The small molecule below binds the protein below.
Small molecule (SMILES): OC[C@H]1O[C@H](O[C@H]2[C@H](O)[C@@H](O)[C@H](OCCCCCC3CCCCC3)O[C@@H]2CO)[C@H](O)[C@@H](O)[C@@H]1O

Sequence of chain 1.A:
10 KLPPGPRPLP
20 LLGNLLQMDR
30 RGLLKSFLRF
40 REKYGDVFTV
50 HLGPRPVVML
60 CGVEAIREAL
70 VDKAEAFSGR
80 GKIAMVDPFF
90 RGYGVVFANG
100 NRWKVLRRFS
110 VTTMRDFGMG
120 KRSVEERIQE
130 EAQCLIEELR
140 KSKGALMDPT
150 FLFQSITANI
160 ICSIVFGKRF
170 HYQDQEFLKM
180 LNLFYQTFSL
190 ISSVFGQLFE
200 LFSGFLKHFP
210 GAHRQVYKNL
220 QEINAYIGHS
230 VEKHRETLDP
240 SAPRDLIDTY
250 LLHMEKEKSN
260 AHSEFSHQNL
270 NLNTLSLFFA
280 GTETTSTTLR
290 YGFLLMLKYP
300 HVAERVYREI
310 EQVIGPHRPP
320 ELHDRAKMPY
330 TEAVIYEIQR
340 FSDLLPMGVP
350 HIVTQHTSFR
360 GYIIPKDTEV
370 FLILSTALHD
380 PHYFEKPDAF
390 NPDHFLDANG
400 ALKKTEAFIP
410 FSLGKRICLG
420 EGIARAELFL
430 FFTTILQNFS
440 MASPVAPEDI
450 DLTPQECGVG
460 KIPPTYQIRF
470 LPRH

Binding-site contacts:
Ligand atom C5 contacts residue ARG29 of chain 1.A at 3.8 Å.
Ligand atom C10 contacts residue ASP28 of chain 1.A at 4.2 Å.
Ligand atom C9 contacts residue GLY31 of chain 1.A at 4.0 Å.
Ligand atom C8 contacts residue LEU200 of chain 1.A at 4.3 Å (hydrophobic).
Ligand atom C4 contacts residue ARG29 of chain 1.A at 4.3 Å.
Ligand atom C7 contacts residue ASP28 of chain 1.A at 3.6 Å.
Ligand atom C1 contacts residue MET27 of chain 1.A at 4.3 Å (hydrophobic).
Ligand atom C9 contacts residue LEU197 of chain 1.A at 4.3 Å (hydrophobic).
Ligand atom C10 contacts residue ARG29 of chain 1.A at 3.9 Å.
Ligand atom C11 contacts residue VAL193 of chain 1.A at 4.1 Å (hydrophobic).
Ligand atom C2 contacts residue LEU24 of chain 1.A at 4.5 Å (hydrophobic).
Ligand atom C3 contacts residue ARG29 of chain 1.A at 4.5 Å.
Ligand atom C2 contacts residue MET27 of chain 1.A at 3.8 Å (hydrophobic).
Ligand atom C8 contacts residue LEU32 of chain 1.A at 4.0 Å (hydrophobic).
Ligand atom C3 contacts residue LEU24 of chain 1.A at 3.4 Å (hydrophobic).
Ligand atom O12 contacts residue MET27 of chain 1.A at 4.2 Å.
Ligand atom C9 contacts residue GLN196 of chain 1.A at 3.9 Å.
Ligand atom C11 contacts residue ARG29 of chain 1.A at 4.4 Å.
Ligand atom O12 contacts residue ARG29 of chain 1.A at 4.2 Å.
Ligand atom C1 contacts residue LEU24 of chain 1.A at 4.4 Å (hydrophobic).
Ligand atom C9 contacts residue LEU32 of chain 1.A at 4.5 Å (hydrophobic).
Ligand atom C6 contacts residue LEU24 of chain 1.A at 4.4 Å (hydrophobic).
Ligand atom C6 contacts residue ASP28 of chain 1.A at 4.3 Å.
Ligand atom O12 contacts residue LEU25 of chain 1.A at 4.1 Å.
Ligand atom C2 contacts residue ARG29 of chain 1.A at 3.6 Å.
Ligand atom C8 contacts residue MET27 of chain 1.A at 4.2 Å (hydrophobic).
Ligand atom C5 contacts residue ASP28 of chain 1.A at 4.0 Å.
Ligand atom C4 contacts residue LEU24 of chain 1.A at 3.8 Å (hydrophobic).
Ligand atom C7 contacts residue MET27 of chain 1.A at 3.6 Å (hydrophobic).
Ligand atom C3 contacts residue MET27 of chain 1.A at 3.9 Å (hydrophobic).
Ligand atom C10 contacts residue VAL193 of chain 1.A at 3.8 Å (hydrophobic).
Ligand atom C10 contacts residue GLY31 of chain 1.A at 4.0 Å.
Ligand atom C1 contacts residue LEU25 of chain 1.A at 4.3 Å (hydrophobic).
Ligand atom C1 contacts residue ARG29 of chain 1.A at 4.2 Å.
Ligand atom C5 contacts residue MET27 of chain 1.A at 4.5 Å (hydrophobic).